The protein below binds the small molecule below.
Small molecule (SMILES): Nc1ncnc2c1ncn2[C@H]1C[C@H](O)[C@@H](COP(=O)(O)O)O1

Binding-site contacts:
Ligand atom C8 contacts residue HIS411 of chain 1.ZA at 3.4 Å.
Ligand atom N7 contacts residue PRO202 of chain 1.ZA at 4.2 Å.
Ligand atom C6 contacts residue SER413 of chain 1.ZA at 4.4 Å.
Ligand atom O5' contacts residue PRO202 of chain 1.ZA at 4.1 Å.
Ligand atom C6 contacts residue GLY420 of chain 1.ZA at 4.3 Å.
Ligand atom N6 contacts residue VAL201 of chain 1.ZA at 4.5 Å.
Ligand atom C5 contacts residue PRO202 of chain 1.ZA at 3.9 Å (hydrophobic).
Ligand atom C5' contacts residue PRO202 of chain 1.ZA at 4.2 Å (hydrophobic).
Ligand atom N6 contacts residue GLY420 of chain 1.ZA at 3.6 Å.
Ligand atom N1 contacts residue PRO202 of chain 1.ZA at 4.0 Å.
Ligand atom N9 contacts residue HIS411 of chain 1.ZA at 4.5 Å.
Ligand atom C2 contacts residue GLY420 of chain 1.ZA at 3.8 Å.
Ligand atom N9 contacts residue PRO202 of chain 1.ZA at 4.3 Å.
Ligand atom C8 contacts residue PRO202 of chain 1.ZA at 4.4 Å (hydrophobic).
Ligand atom N3 contacts residue PRO412 of chain 1.ZA at 4.0 Å.
Ligand atom C2 contacts residue PRO412 of chain 1.ZA at 4.2 Å (hydrophobic).
Ligand atom N7 contacts residue HIS411 of chain 1.ZA at 3.7 Å.
Ligand atom C6 contacts residue PRO412 of chain 1.ZA at 3.6 Å (hydrophobic).
Ligand atom C4 contacts residue PRO202 of chain 1.ZA at 4.0 Å (hydrophobic).
Ligand atom P contacts residue PRO202 of chain 1.ZA at 4.4 Å.
Ligand atom O4' contacts residue PRO202 of chain 1.ZA at 4.4 Å.
Ligand atom N1 contacts residue PRO412 of chain 1.ZA at 3.7 Å.
Ligand atom N1 contacts residue VAL201 of chain 1.ZA at 4.0 Å.
Ligand atom O3P contacts residue PRO202 of chain 1.ZA at 4.1 Å.
Ligand atom O1P contacts residue PRO202 of chain 1.ZA at 4.1 Å.
Ligand atom C4 contacts residue PRO412 of chain 1.ZA at 4.1 Å (hydrophobic).
Ligand atom C2 contacts residue PRO202 of chain 1.ZA at 4.0 Å (hydrophobic).
Ligand atom C5 contacts residue PRO412 of chain 1.ZA at 4.1 Å (hydrophobic).
Ligand atom C6 contacts residue PRO202 of chain 1.ZA at 4.0 Å (hydrophobic).
Ligand atom N9 contacts residue PRO412 of chain 1.ZA at 4.4 Å.
Ligand atom N1 contacts residue GLY420 of chain 1.ZA at 3.2 Å (h-bond).
Ligand atom N6 contacts residue SER413 of chain 1.ZA at 3.6 Å.
Ligand atom C6 contacts residue VAL201 of chain 1.ZA at 4.5 Å (hydrophobic).
Ligand atom N6 contacts residue PRO412 of chain 1.ZA at 3.6 Å.
Ligand atom N3 contacts residue PRO202 of chain 1.ZA at 4.2 Å.
Ligand atom N7 contacts residue SER413 of chain 1.ZA at 4.3 Å.
Ligand atom C2' contacts residue HIS411 of chain 1.ZA at 4.3 Å.
Ligand atom O3' contacts residue HIS409 of chain 1.AB at 4.4 Å.

Sequence of chain 1.AB:
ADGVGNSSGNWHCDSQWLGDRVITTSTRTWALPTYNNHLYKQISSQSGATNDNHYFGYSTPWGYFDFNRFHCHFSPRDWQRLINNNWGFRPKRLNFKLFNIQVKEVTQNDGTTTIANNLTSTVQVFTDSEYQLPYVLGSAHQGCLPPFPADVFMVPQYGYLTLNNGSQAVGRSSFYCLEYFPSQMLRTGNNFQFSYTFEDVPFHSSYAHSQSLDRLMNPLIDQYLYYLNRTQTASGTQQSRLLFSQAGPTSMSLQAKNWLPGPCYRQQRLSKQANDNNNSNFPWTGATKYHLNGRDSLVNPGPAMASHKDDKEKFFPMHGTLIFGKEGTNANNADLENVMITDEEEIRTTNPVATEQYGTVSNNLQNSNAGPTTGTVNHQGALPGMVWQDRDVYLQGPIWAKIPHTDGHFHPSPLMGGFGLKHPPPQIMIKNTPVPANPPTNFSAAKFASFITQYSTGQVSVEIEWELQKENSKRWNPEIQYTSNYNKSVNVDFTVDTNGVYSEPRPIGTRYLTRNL

Sequence of chain 1.ZA:
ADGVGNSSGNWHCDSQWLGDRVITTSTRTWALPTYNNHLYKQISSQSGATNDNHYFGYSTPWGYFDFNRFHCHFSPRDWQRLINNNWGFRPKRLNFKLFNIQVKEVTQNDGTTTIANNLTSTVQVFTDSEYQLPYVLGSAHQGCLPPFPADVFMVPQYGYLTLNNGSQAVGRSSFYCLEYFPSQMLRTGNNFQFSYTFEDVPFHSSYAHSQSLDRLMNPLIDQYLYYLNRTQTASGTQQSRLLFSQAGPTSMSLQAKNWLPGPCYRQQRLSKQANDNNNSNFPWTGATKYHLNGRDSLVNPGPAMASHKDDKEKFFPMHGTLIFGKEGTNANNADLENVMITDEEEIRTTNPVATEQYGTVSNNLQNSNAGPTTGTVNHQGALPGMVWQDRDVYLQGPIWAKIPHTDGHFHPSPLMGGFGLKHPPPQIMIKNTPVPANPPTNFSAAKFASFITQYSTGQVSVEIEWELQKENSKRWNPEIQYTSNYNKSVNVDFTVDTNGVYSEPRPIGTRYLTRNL